This protein binds this small molecule.
Small molecule (SMILES): Nc1nc2c(ncn2[C@@H]2O[C@H](CO[P](=O)(O)OP(=O)(O)O)[C@@H](OP(=O)(O)O)[C@H]2O)c(=O)[nH]1

Binding-site contacts:
Ligand atom O5' contacts residue SER21 of chain 1.A at 3.6 Å.
Ligand atom O2B contacts residue MG1 of chain 1.B at 2.0 Å.
Ligand atom O1B contacts residue LYS19 of chain 1.A at 2.8 Å (salt-bridge).
Ligand atom PB contacts residue ALA16 of chain 1.A at 3.6 Å.
Ligand atom N2 contacts residue ASP126 of chain 1.A at 2.9 Å (salt-bridge).
Ligand atom C8 contacts residue SER21 of chain 1.A at 3.4 Å.
Ligand atom O6 contacts residue ASN123 of chain 1.A at 3.3 Å (h-bond).
Ligand atom O3A contacts residue GLY18 of chain 1.A at 3.1 Å (h-bond).
Ligand atom N2 contacts residue LYS155 of chain 1.A at 3.7 Å.
Ligand atom O1B contacts residue GLY18 of chain 1.A at 3.0 Å (h-bond).
Ligand atom N7 contacts residue ALA154 of chain 1.A at 3.6 Å.
Ligand atom O2B contacts residue THR20 of chain 1.A at 3.0 Å (h-bond).
Ligand atom O3B contacts residue MG1 of chain 1.B at 3.5 Å.
Ligand atom O6 contacts residue SER153 of chain 1.A at 3.0 Å (h-bond).
Ligand atom O6 contacts residue LYS155 of chain 1.A at 3.2 Å (salt-bridge).
Ligand atom N1 contacts residue ASP126 of chain 1.A at 2.8 Å (salt-bridge).
Ligand atom O2B contacts residue LYS19 of chain 1.A at 3.6 Å (salt-bridge).
Ligand atom C6 contacts residue ASP126 of chain 1.A at 3.6 Å.
Ligand atom O6 contacts residue ASP126 of chain 1.A at 3.4 Å (salt-bridge).
Ligand atom PB contacts residue LYS19 of chain 1.A at 3.5 Å.
Ligand atom O1B contacts residue SER17 of chain 1.A at 3.2 Å (h-bond).
Ligand atom PB contacts residue MG1 of chain 1.B at 3.2 Å.
Ligand atom O1A contacts residue THR20 of chain 1.A at 3.5 Å (h-bond).
Ligand atom O6 contacts residue LYS124 of chain 1.A at 3.4 Å.
Ligand atom C6 contacts residue LYS155 of chain 1.A at 3.5 Å.
Ligand atom N2 contacts residue LEU127 of chain 1.A at 3.5 Å.
Ligand atom O1A contacts residue GLY18 of chain 1.A at 3.4 Å.
Ligand atom O3B contacts residue ALA16 of chain 1.A at 2.8 Å (h-bond).
Ligand atom C5' contacts residue ALA16 of chain 1.A at 3.6 Å (hydrophobic).
Ligand atom PA contacts residue SER21 of chain 1.A at 3.7 Å.
Ligand atom O6 contacts residue ALA154 of chain 1.A at 3.0 Å (h-bond).
Ligand atom O3B contacts residue GLY15 of chain 1.A at 3.7 Å.
Ligand atom O1A contacts residue SER21 of chain 1.A at 2.6 Å (h-bond).
Ligand atom N7 contacts residue ASN123 of chain 1.A at 3.1 Å (h-bond).
Ligand atom O4' contacts residue LYS124 of chain 1.A at 3.1 Å (salt-bridge).
Ligand atom C6 contacts residue LYS124 of chain 1.A at 3.6 Å.
Ligand atom N1 contacts residue LYS155 of chain 1.A at 3.5 Å.
Ligand atom C2 contacts residue ASP126 of chain 1.A at 3.5 Å.
Ligand atom O1B contacts residue ALA16 of chain 1.A at 3.5 Å (h-bond).
Ligand atom O3A contacts residue LYS19 of chain 1.A at 3.6 Å.

Sequence of chain 1.A:
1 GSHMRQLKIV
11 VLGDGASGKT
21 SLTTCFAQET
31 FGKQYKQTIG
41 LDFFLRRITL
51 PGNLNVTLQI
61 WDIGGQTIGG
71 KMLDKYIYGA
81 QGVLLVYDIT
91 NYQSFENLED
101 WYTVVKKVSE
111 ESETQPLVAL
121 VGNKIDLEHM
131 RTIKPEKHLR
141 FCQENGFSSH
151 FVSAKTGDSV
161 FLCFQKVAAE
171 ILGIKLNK